Binding-site contacts:
Ligand atom C4 contacts residue TYR145 of chain 51.A at 3.6 Å (hydrophobic).
Ligand atom O1B contacts residue ASN148 of chain 51.A at 4.3 Å.
Ligand atom C10 contacts residue TYR145 of chain 51.A at 3.6 Å (hydrophobic).
Ligand atom C3 contacts residue PRO252 of chain 55.A at 3.9 Å (hydrophobic).
Ligand atom N5 contacts residue TYR250 of chain 55.A at 4.4 Å.
Ligand atom C7 contacts residue TYR145 of chain 51.A at 3.8 Å (hydrophobic).
Ligand atom O4 contacts residue TYR250 of chain 55.A at 3.4 Å.
Ligand atom C4 contacts residue PRO252 of chain 55.A at 3.8 Å (hydrophobic).
Ligand atom N5 contacts residue TYR145 of chain 51.A at 2.6 Å (h-bond).
Ligand atom C9 contacts residue TYR145 of chain 51.A at 4.2 Å (hydrophobic).
Ligand atom C1 contacts residue ALA146 of chain 51.A at 3.9 Å (hydrophobic).
Ligand atom O8 contacts residue ALA146 of chain 51.A at 3.3 Å.
Ligand atom C11 contacts residue TYR145 of chain 51.A at 3.7 Å (hydrophobic).
Ligand atom O4 contacts residue PRO252 of chain 55.A at 3.8 Å.
Ligand atom O4 contacts residue ASN251 of chain 55.A at 4.2 Å.
Ligand atom O1A contacts residue ALA146 of chain 51.A at 4.2 Å.
Ligand atom C8 contacts residue ALA146 of chain 51.A at 4.4 Å (hydrophobic).
Ligand atom C6 contacts residue ALA146 of chain 51.A at 4.2 Å (hydrophobic).
Ligand atom C1 contacts residue PRO252 of chain 55.A at 4.1 Å (hydrophobic).
Ligand atom C5 contacts residue TYR145 of chain 51.A at 3.3 Å (hydrophobic).
Ligand atom C6 contacts residue TYR145 of chain 51.A at 3.4 Å (hydrophobic).
Ligand atom O1A contacts residue SER147 of chain 51.A at 2.8 Å (h-bond).
Ligand atom C1 contacts residue SER147 of chain 51.A at 3.6 Å.
Ligand atom O1B contacts residue SER147 of chain 51.A at 3.1 Å (h-bond).
Ligand atom O1B contacts residue ALA146 of chain 51.A at 3.2 Å.
Ligand atom C10 contacts residue TYR250 of chain 55.A at 3.5 Å (hydrophobic).
Ligand atom O1A contacts residue PRO252 of chain 55.A at 3.3 Å.
Ligand atom O4 contacts residue TYR145 of chain 51.A at 4.2 Å.
Ligand atom O10 contacts residue TYR250 of chain 55.A at 2.7 Å (h-bond).
Ligand atom C11 contacts residue TYR250 of chain 55.A at 3.7 Å (hydrophobic).
Ligand atom C11 contacts residue ARG143 of chain 51.A at 4.0 Å.

Sequence of chain 55.A:
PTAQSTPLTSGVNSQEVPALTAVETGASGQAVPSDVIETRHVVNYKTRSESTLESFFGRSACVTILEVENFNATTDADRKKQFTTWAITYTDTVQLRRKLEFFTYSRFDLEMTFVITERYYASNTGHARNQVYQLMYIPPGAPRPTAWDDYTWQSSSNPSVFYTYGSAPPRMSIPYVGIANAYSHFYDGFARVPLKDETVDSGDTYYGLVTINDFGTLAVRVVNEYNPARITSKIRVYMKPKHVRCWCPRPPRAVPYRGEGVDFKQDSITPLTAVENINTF

Sequence of chain 51.A:
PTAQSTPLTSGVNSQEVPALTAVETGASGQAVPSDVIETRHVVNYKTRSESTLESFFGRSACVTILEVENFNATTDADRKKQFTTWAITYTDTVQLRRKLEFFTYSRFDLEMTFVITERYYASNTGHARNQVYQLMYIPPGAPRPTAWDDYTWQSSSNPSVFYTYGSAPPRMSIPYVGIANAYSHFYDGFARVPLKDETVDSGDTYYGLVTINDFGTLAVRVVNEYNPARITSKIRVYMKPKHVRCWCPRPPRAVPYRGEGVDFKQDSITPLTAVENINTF

A small-molecule ligand and the protein it binds are described below.
Small molecule (SMILES): CC(=O)N[C@H]1[C@H]([C@H](O)[C@H](O)CO)O[C@@](O)(C(=O)O)C[C@@H]1O